This protein binds this small molecule.
Small molecule (SMILES): COc1ccc(C2(c3ccc(OC)cc3)c3cc(O)ccc3-c3ccc(C=O)c(C#Cc4ccc(O)cc4)c32)cc1

Sequence of chain 1.A:
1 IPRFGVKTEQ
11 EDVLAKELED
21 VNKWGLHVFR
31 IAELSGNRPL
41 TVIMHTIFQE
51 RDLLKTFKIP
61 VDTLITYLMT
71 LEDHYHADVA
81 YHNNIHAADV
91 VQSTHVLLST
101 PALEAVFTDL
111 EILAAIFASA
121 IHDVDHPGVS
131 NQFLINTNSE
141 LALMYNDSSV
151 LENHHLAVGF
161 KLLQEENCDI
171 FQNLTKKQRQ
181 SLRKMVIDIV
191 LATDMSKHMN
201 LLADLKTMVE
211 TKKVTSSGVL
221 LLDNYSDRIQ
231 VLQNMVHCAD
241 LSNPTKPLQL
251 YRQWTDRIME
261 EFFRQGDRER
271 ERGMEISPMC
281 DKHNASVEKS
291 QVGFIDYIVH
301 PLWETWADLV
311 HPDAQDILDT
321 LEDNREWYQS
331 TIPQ

Binding-site contacts:
Ligand atom C4 contacts residue MET279 of chain 1.A at 3.7 Å (hydrophobic).
Ligand atom C29 contacts residue MET279 of chain 1.A at 3.8 Å (hydrophobic).
Ligand atom C38 contacts residue PHE262 of chain 1.A at 3.7 Å (hydrophobic).
Ligand atom C11 contacts residue PHE294 of chain 1.A at 3.6 Å (hydrophobic).
Ligand atom C38 contacts residue GLN265 of chain 1.A at 3.3 Å.
Ligand atom C17 contacts residue PHE262 of chain 1.A at 3.8 Å (hydrophobic).
Ligand atom C29 contacts residue PHE262 of chain 1.A at 3.7 Å (hydrophobic).
Ligand atom C36 contacts residue MET195 of chain 1.A at 2.9 Å (hydrophobic).
Ligand atom C1 contacts residue PRO278 of chain 1.A at 3.6 Å (hydrophobic).
Ligand atom C23 contacts residue ILE258 of chain 1.A at 3.8 Å (hydrophobic).
Ligand atom O35 contacts residue ILE298 of chain 1.A at 3.9 Å.
Ligand atom O34 contacts residue SER130 of chain 1.A at 3.4 Å.
Ligand atom C11 contacts residue MET279 of chain 1.A at 3.9 Å (hydrophobic).
Ligand atom C21 contacts residue HIS82 of chain 1.A at 3.5 Å.
Ligand atom C7 contacts residue MET279 of chain 1.A at 3.5 Å (hydrophobic).
Ligand atom C36 contacts residue ILE298 of chain 1.A at 3.2 Å (hydrophobic).
Ligand atom C10 contacts residue MET279 of chain 1.A at 3.5 Å (hydrophobic).
Ligand atom O37 contacts residue PRO278 of chain 1.A at 3.6 Å.
Ligand atom O41 contacts residue PHE294 of chain 1.A at 3.4 Å.
Ligand atom C17 contacts residue PHE294 of chain 1.A at 4.0 Å (hydrophobic).
Ligand atom C16 contacts residue PHE294 of chain 1.A at 3.6 Å (hydrophobic).
Ligand atom C2 contacts residue PRO278 of chain 1.A at 3.8 Å (hydrophobic).
Ligand atom C12 contacts residue PHE294 of chain 1.A at 3.3 Å (hydrophobic).
Ligand atom O39 contacts residue HIS82 of chain 1.A at 2.7 Å (h-bond).
Ligand atom C40 contacts residue PHE294 of chain 1.A at 3.5 Å (hydrophobic).
Ligand atom C38 contacts residue SER130 of chain 1.A at 3.8 Å.
Ligand atom C40 contacts residue GLN291 of chain 1.A at 4.0 Å.
Ligand atom C36 contacts residue HIS198 of chain 1.A at 3.4 Å.
Ligand atom C27 contacts residue ILE298 of chain 1.A at 3.9 Å (hydrophobic).
Ligand atom C10 contacts residue PHE294 of chain 1.A at 4.0 Å (hydrophobic).
Ligand atom O35 contacts residue MET195 of chain 1.A at 3.5 Å.
Ligand atom C30 contacts residue PHE262 of chain 1.A at 3.4 Å (hydrophobic).
Ligand atom C16 contacts residue PHE262 of chain 1.A at 4.0 Å (hydrophobic).
Ligand atom O41 contacts residue GLN291 of chain 1.A at 2.8 Å (h-bond).
Ligand atom C13 contacts residue PHE294 of chain 1.A at 3.5 Å (hydrophobic).
Ligand atom C26 contacts residue MET195 of chain 1.A at 3.9 Å (hydrophobic).
Ligand atom C31 contacts residue PHE262 of chain 1.A at 4.0 Å (hydrophobic).
Ligand atom C25 contacts residue MET195 of chain 1.A at 3.5 Å (hydrophobic).
Ligand atom C38 contacts residue CYS280 of chain 1.A at 3.6 Å (hydrophobic).
Ligand atom C30 contacts residue PRO278 of chain 1.A at 4.0 Å (hydrophobic).